Binding-site contacts:
Ligand atom C15 contacts residue ARG25 of chain 1.A at 2.9 Å.
Ligand atom O5 contacts residue LYS63 of chain 1.P at 3.1 Å (salt-bridge).
Ligand atom O5 contacts residue SER32 of chain 1.P at 3.5 Å (h-bond).
Ligand atom O5 contacts residue SER76 of chain 1.P at 3.2 Å.
Ligand atom C10 contacts residue LEU78 of chain 1.P at 3.2 Å (hydrophobic).
Ligand atom C17 contacts residue ARG25 of chain 1.A at 3.5 Å.
Ligand atom C9 contacts residue LEU78 of chain 1.P at 3.7 Å (hydrophobic).
Ligand atom C16 contacts residue ALA151 of chain 1.A at 3.6 Å (hydrophobic).
Ligand atom C10 contacts residue ALA27 of chain 1.P at 3.7 Å (hydrophobic).
Ligand atom C20 contacts residue LYS63 of chain 1.P at 3.5 Å.
Ligand atom C1 contacts residue VAL79 of chain 1.P at 3.5 Å (hydrophobic).
Ligand atom C20 contacts residue SER32 of chain 1.P at 3.3 Å.
Ligand atom C10 contacts residue GLY16 of chain 1.A at 3.8 Å.
Ligand atom C4 contacts residue GLY77 of chain 1.P at 3.3 Å.
Ligand atom C14 contacts residue ARG25 of chain 1.A at 3.2 Å.
Ligand atom C2 contacts residue GLY77 of chain 1.P at 3.3 Å.
Ligand atom O6 contacts residue SER32 of chain 1.P at 2.5 Å (h-bond).
Ligand atom O2 contacts residue GLY16 of chain 1.A at 2.8 Å (h-bond).
Ligand atom C9 contacts residue GLY16 of chain 1.A at 3.7 Å.
Ligand atom O6 contacts residue LYS63 of chain 1.P at 3.3 Å (salt-bridge).
Ligand atom C11 contacts residue ALA27 of chain 1.P at 3.5 Å (hydrophobic).
Ligand atom O3 contacts residue VAL79 of chain 1.P at 3.0 Å (h-bond).
Ligand atom O3 contacts residue LEU78 of chain 1.P at 3.3 Å.
Ligand atom C11 contacts residue LEU78 of chain 1.P at 3.7 Å (hydrophobic).
Ligand atom C3 contacts residue GLY77 of chain 1.P at 3.6 Å.
Ligand atom O5 contacts residue GLY77 of chain 1.P at 3.1 Å (h-bond).
Ligand atom C9 contacts residue LYS30 of chain 1.P at 3.9 Å.
Ligand atom O5 contacts residue GLY31 of chain 1.P at 3.4 Å.
Ligand atom C2 contacts residue VAL79 of chain 1.P at 3.8 Å (hydrophobic).
Ligand atom C13 contacts residue ARG25 of chain 1.A at 3.7 Å.
Ligand atom N1 contacts residue GLY77 of chain 1.P at 3.1 Å (h-bond).
Ligand atom C18 contacts residue ARG25 of chain 1.A at 3.7 Å.
Ligand atom C16 contacts residue ARG25 of chain 1.A at 3.1 Å.
Ligand atom C19 contacts residue ARG25 of chain 1.A at 3.6 Å.
Ligand atom C20 contacts residue GLY31 of chain 1.P at 3.5 Å.
Ligand atom O2 contacts residue ARG17 of chain 1.A at 3.6 Å.
Ligand atom C3 contacts residue VAL79 of chain 1.P at 3.7 Å (hydrophobic).
Ligand atom C17 contacts residue VAL21 of chain 1.A at 3.7 Å (hydrophobic).
Ligand atom O1 contacts residue VAL79 of chain 1.P at 3.7 Å.
Ligand atom O6 contacts residue GLY31 of chain 1.P at 3.5 Å.

Sequence of chain 1.A:
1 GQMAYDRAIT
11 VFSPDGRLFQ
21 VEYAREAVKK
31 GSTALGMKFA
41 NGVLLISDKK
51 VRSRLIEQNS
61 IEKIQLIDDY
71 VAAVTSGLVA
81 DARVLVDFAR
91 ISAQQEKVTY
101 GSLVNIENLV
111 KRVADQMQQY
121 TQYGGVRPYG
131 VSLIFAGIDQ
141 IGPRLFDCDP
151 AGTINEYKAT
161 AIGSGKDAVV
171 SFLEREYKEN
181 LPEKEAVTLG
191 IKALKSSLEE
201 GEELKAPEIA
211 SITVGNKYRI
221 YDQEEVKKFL

Sequence of chain 1.P:
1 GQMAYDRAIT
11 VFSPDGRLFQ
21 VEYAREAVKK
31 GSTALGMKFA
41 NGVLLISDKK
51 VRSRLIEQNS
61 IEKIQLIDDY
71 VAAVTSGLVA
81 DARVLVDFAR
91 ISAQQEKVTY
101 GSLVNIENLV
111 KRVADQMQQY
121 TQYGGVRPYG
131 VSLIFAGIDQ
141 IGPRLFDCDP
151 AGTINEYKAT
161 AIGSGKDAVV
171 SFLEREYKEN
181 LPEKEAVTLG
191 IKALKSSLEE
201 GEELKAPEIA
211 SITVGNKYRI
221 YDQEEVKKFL

This protein binds this small molecule.
Small molecule (SMILES): C[C@@H](NC(=O)[C@H](Cc1ccc(O)cc1)NC(=O)OCc1ccccc1)C(=O)O